Sequence of chain 1.D:
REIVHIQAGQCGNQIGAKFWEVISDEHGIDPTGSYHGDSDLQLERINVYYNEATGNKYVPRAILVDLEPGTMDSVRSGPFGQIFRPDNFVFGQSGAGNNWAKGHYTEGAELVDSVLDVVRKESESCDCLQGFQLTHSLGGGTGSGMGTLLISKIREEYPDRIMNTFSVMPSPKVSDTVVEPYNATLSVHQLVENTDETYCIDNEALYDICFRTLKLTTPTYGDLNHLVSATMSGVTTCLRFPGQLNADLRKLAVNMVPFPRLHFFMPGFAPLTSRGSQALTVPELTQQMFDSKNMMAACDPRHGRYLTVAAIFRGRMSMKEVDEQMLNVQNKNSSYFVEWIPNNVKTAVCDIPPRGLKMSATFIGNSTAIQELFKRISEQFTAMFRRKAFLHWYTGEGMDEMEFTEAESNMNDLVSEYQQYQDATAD

Sequence of chain 1.C:
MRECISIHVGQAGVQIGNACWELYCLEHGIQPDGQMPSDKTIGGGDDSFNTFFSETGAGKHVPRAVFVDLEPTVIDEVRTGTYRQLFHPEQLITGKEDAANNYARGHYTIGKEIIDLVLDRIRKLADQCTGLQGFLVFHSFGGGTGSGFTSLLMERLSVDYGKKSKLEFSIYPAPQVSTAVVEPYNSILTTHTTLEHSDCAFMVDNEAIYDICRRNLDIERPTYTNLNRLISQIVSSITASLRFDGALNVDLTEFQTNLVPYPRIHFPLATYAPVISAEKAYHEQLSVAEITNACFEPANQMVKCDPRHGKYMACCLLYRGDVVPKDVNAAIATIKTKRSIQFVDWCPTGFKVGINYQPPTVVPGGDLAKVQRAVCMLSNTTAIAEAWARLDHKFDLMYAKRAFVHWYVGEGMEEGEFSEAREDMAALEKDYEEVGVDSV

This small molecule binds to this protein.
Small molecule (SMILES): Nc1cc(C(F)(F)F)c(-c2cc(N3CCCC3)nc(N3CCOCC3)n2)cn1

Binding-site contacts:
Ligand atom CAL contacts residue ILE368 of chain 1.D at 3.6 Å (hydrophobic).
Ligand atom OAS contacts residue ASN101 of chain 1.C at 3.5 Å (h-bond).
Ligand atom FBA contacts residue LEU246 of chain 1.D at 3.7 Å.
Ligand atom FAZ contacts residue LEU253 of chain 1.D at 3.7 Å.
Ligand atom NAP contacts residue TYR200 of chain 1.D at 3.5 Å (h-bond).
Ligand atom CAT contacts residue LEU246 of chain 1.D at 3.5 Å (hydrophobic).
Ligand atom N1 contacts residue LYS350 of chain 1.D at 3.5 Å.
Ligand atom FBB contacts residue ALA352 of chain 1.D at 3.8 Å.
Ligand atom C5 contacts residue ALA314 of chain 1.D at 3.8 Å (hydrophobic).
Ligand atom FBA contacts residue ALA352 of chain 1.D at 3.5 Å.
Ligand atom N1 contacts residue ASN256 of chain 1.D at 3.5 Å.
Ligand atom CAV contacts residue ASN256 of chain 1.D at 3.7 Å.
Ligand atom CAX contacts residue ASN348 of chain 1.D at 3.5 Å.
Ligand atom C2 contacts residue LYS350 of chain 1.D at 3.8 Å.
Ligand atom C6 contacts residue ASN256 of chain 1.D at 3.5 Å.
Ligand atom FAZ contacts residue LEU246 of chain 1.D at 3.0 Å.
Ligand atom CAY contacts residue VAL313 of chain 1.D at 3.5 Å (hydrophobic).
Ligand atom CAV contacts residue LYS350 of chain 1.D at 3.6 Å.
Ligand atom C5 contacts residue LYS350 of chain 1.D at 3.7 Å.
Ligand atom CAW contacts residue ASN347 of chain 1.D at 3.7 Å.
Ligand atom FBA contacts residue ILE316 of chain 1.D at 3.7 Å.
Ligand atom FBB contacts residue LYS350 of chain 1.D at 3.4 Å.
Ligand atom CAM contacts residue CYS239 of chain 1.D at 3.5 Å (hydrophobic).
Ligand atom CAQ contacts residue ASN256 of chain 1.D at 3.5 Å.
Ligand atom CAH contacts residue LEU253 of chain 1.D at 3.6 Å (hydrophobic).
Ligand atom CAO contacts residue LEU246 of chain 1.D at 3.8 Å (hydrophobic).
Ligand atom NAP contacts residue ILE368 of chain 1.D at 3.0 Å.
Ligand atom CAY contacts residue MET257 of chain 1.D at 3.6 Å (hydrophobic).
Ligand atom NAP contacts residue VAL236 of chain 1.D at 3.0 Å (h-bond).
Ligand atom CAR contacts residue ASN101 of chain 1.C at 3.6 Å.
Ligand atom C6 contacts residue LYS350 of chain 1.D at 3.4 Å.
Ligand atom CAJ contacts residue MET257 of chain 1.D at 3.7 Å (hydrophobic).
Ligand atom CAX contacts residue ASN256 of chain 1.D at 3.4 Å.
Ligand atom NAI contacts residue ASN256 of chain 1.D at 3.5 Å.
Ligand atom CAY contacts residue ASN256 of chain 1.D at 3.5 Å.
Ligand atom CAH contacts residue ALA314 of chain 1.D at 3.7 Å (hydrophobic).
Ligand atom FBA contacts residue CYS239 of chain 1.D at 3.6 Å.
Ligand atom NAI contacts residue LYS350 of chain 1.D at 3.4 Å.
Ligand atom N3 contacts residue LEU253 of chain 1.D at 3.8 Å.
Ligand atom CAN contacts residue LEU253 of chain 1.D at 3.7 Å (hydrophobic).